Binding-site contacts:
Ligand atom N1 contacts residue CYS174 of chain 1.A at 3.4 Å (h-bond).
Ligand atom N2 contacts residue ZN1 of chain 1.D at 3.4 Å.
Ligand atom C5 contacts residue CYS174 of chain 1.A at 4.3 Å (hydrophobic).
Ligand atom N2 contacts residue NAD1 of chain 1.E at 1.7 Å.
Ligand atom C5 contacts residue LEU141 of chain 1.A at 4.5 Å (hydrophobic).
Ligand atom I4 contacts residue THR48 of chain 1.A at 4.1 Å.
Ligand atom N1 contacts residue CYS46 of chain 1.A at 3.8 Å.
Ligand atom C5 contacts residue NAD1 of chain 1.E at 3.8 Å.
Ligand atom N1 contacts residue NAD1 of chain 1.E at 2.5 Å.
Ligand atom N2 contacts residue THR48 of chain 1.A at 3.9 Å.
Ligand atom N1 contacts residue ZN1 of chain 1.D at 2.3 Å.
Ligand atom C4 contacts residue THR48 of chain 1.A at 3.8 Å.
Ligand atom N1 contacts residue PHE93 of chain 1.A at 3.9 Å.
Ligand atom I4 contacts residue LEU141 of chain 1.A at 4.2 Å.
Ligand atom C5 contacts residue HIS67 of chain 1.A at 3.3 Å.
Ligand atom C5 contacts residue THR48 of chain 1.A at 3.1 Å.
Ligand atom N1 contacts residue HIS67 of chain 1.A at 3.5 Å (h-bond).
Ligand atom C4 contacts residue NAD1 of chain 1.E at 3.8 Å.
Ligand atom I4 contacts residue PHE93 of chain 1.A at 4.4 Å.
Ligand atom N2 contacts residue PHE93 of chain 1.A at 3.6 Å.
Ligand atom C3 contacts residue PHE93 of chain 1.A at 3.4 Å (hydrophobic).
Ligand atom C5 contacts residue PHE93 of chain 1.A at 4.0 Å (hydrophobic).
Ligand atom I4 contacts residue LEU116 of chain 1.A at 3.7 Å.
Ligand atom N1 contacts residue THR48 of chain 1.A at 3.1 Å (h-bond).
Ligand atom C3 contacts residue THR48 of chain 1.A at 4.3 Å.
Ligand atom C3 contacts residue ZN1 of chain 1.D at 4.4 Å.
Ligand atom C3 contacts residue NAD1 of chain 1.E at 2.8 Å.
Ligand atom N2 contacts residue CYS174 of chain 1.A at 3.8 Å.
Ligand atom C5 contacts residue CYS46 of chain 1.A at 4.4 Å (hydrophobic).
Ligand atom C4 contacts residue ZN1 of chain 1.D at 4.1 Å.
Ligand atom C5 contacts residue ZN1 of chain 1.D at 3.0 Å.
Ligand atom C4 contacts residue PHE93 of chain 1.A at 3.5 Å (hydrophobic).

Sequence of chain 1.A:
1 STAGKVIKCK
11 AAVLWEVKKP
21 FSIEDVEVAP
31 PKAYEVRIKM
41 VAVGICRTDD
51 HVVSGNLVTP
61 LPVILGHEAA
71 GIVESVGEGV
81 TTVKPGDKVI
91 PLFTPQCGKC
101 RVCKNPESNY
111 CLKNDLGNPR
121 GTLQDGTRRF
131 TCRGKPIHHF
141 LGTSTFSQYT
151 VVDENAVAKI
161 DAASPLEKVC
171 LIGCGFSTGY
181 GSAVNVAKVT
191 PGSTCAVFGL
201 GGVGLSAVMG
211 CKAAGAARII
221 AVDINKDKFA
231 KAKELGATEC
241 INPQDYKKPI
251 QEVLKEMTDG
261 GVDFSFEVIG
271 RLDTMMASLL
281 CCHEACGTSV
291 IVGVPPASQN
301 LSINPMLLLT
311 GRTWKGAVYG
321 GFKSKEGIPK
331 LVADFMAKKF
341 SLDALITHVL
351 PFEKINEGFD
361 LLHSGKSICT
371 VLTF

The protein below binds the small molecule below.
Small molecule (SMILES): Ic1cn[nH]c1